Binding-site contacts:
Ligand atom N2 contacts residue ASN600 of chain 1.C at 2.9 Å (h-bond).
Ligand atom O6 contacts residue ASN600 of chain 1.C at 3.8 Å.
Ligand atom O7 contacts residue ASN600 of chain 1.C at 3.9 Å.
Ligand atom C6 contacts residue ASN600 of chain 1.C at 4.5 Å.
Ligand atom C7 contacts residue ASN600 of chain 1.C at 3.6 Å.
Ligand atom C4 contacts residue ASN600 of chain 1.C at 4.2 Å.
Ligand atom C1 contacts residue ASN600 of chain 1.C at 1.4 Å.
Ligand atom C3 contacts residue ASN600 of chain 1.C at 3.8 Å.
Ligand atom C2 contacts residue ASN600 of chain 1.C at 2.5 Å.
Ligand atom C5 contacts residue ASN600 of chain 1.C at 3.7 Å.
Ligand atom O5 contacts residue ASN600 of chain 1.C at 2.4 Å (h-bond).

The protein below binds the small molecule below.
Small molecule (SMILES): CC(=O)N[C@@H]1[C@@H](O)[C@H](O)[C@@H](CO)O[C@H]1O

Sequence of chain 1.C:
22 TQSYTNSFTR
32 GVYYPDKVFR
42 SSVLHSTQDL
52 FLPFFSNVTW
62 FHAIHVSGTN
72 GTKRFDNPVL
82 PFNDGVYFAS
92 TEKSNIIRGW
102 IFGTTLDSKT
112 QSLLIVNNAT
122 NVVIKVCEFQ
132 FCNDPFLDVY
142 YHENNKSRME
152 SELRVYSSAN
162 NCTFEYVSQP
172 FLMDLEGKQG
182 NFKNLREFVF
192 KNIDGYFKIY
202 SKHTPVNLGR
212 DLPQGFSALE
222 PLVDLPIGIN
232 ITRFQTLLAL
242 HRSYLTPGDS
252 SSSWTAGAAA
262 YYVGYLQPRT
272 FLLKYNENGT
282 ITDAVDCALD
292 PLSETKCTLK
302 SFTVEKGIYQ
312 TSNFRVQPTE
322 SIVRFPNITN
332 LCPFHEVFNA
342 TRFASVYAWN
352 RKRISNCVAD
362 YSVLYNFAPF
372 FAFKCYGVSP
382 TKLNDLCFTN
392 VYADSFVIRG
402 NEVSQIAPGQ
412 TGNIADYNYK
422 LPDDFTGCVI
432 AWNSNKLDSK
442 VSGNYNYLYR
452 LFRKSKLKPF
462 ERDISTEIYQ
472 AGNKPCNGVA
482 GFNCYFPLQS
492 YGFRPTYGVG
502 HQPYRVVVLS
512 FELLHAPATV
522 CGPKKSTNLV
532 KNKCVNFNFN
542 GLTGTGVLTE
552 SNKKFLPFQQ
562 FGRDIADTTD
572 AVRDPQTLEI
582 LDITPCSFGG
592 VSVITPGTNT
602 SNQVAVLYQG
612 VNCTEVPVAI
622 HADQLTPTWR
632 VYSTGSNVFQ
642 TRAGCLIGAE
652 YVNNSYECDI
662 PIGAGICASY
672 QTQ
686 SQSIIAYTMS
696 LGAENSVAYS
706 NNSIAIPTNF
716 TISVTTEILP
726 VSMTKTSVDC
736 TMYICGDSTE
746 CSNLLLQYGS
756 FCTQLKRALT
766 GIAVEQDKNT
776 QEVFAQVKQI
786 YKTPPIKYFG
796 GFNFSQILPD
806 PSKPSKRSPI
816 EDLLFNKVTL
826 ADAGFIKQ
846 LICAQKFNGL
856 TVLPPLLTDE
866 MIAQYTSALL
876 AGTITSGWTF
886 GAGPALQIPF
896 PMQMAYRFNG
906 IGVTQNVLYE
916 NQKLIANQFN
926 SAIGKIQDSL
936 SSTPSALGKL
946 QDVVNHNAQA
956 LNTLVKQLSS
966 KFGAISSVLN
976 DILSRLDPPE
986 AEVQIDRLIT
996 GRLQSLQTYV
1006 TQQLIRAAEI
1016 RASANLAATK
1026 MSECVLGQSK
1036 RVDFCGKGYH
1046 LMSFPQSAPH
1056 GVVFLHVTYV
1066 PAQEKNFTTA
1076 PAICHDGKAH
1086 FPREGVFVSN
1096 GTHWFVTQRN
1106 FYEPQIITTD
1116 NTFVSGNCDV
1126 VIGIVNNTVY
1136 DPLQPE